A protein and the small-molecule ligand that binds it are described below.
Small molecule (SMILES): CC(=O)N[C@H]1[C@H]([C@H](O)[C@H](O)CO)O[C@@](OC[C@H]2O[C@@H](O)[C@H](O)[C@@H](O)[C@H]2O)(C(=O)O)C[C@@H]1O

Binding-site contacts:
Ligand atom C11 contacts residue GLY129 of chain 1.E at 3.9 Å.
Ligand atom C6 contacts residue GLY129 of chain 1.E at 4.0 Å.
Ligand atom O9 contacts residue HIS177 of chain 1.E at 3.1 Å (h-bond).
Ligand atom C4 contacts residue GLY129 of chain 1.E at 3.4 Å.
Ligand atom C8 contacts residue TYR92 of chain 1.E at 3.6 Å (hydrophobic).
Ligand atom O1B contacts residue SER130 of chain 1.E at 2.6 Å (h-bond).
Ligand atom N5 contacts residue GLY129 of chain 1.E at 2.9 Å (h-bond).
Ligand atom O4 contacts residue LEU220 of chain 1.E at 3.7 Å.
Ligand atom O7 contacts residue LEU188 of chain 1.E at 3.8 Å.
Ligand atom O9 contacts residue ASP184 of chain 1.E at 2.9 Å (salt-bridge).
Ligand atom C10 contacts residue GLY129 of chain 1.E at 3.9 Å.
Ligand atom O9 contacts residue SER222 of chain 1.E at 3.0 Å (h-bond).
Ligand atom C9 contacts residue TRP147 of chain 1.E at 3.9 Å (hydrophobic).
Ligand atom C4 contacts residue GLY219 of chain 1.E at 4.1 Å.
Ligand atom O8 contacts residue TRP147 of chain 1.E at 3.6 Å.
Ligand atom C1 contacts residue SER130 of chain 1.E at 3.3 Å.
Ligand atom C9 contacts residue TYR92 of chain 1.E at 3.3 Å (hydrophobic).
Ligand atom O8 contacts residue TYR92 of chain 1.E at 2.7 Å (h-bond).
Ligand atom C5 contacts residue GLY129 of chain 1.E at 3.6 Å.
Ligand atom C9 contacts residue ASP184 of chain 1.E at 3.2 Å.
Ligand atom O1A contacts residue ASN131 of chain 1.E at 2.7 Å (h-bond).
Ligand atom C11 contacts residue TRP147 of chain 1.E at 4.1 Å (hydrophobic).
Ligand atom C7 contacts residue TRP147 of chain 1.E at 3.6 Å (hydrophobic).
Ligand atom O8 contacts residue SER222 of chain 1.E at 4.1 Å.
Ligand atom O9 contacts residue TYR92 of chain 1.E at 2.8 Å (h-bond).
Ligand atom O1B contacts residue ASN131 of chain 1.E at 4.1 Å.
Ligand atom O4 contacts residue GLY129 of chain 1.E at 3.8 Å.
Ligand atom C9 contacts residue LEU188 of chain 1.E at 3.8 Å (hydrophobic).
Ligand atom C8 contacts residue TRP147 of chain 1.E at 3.9 Å (hydrophobic).
Ligand atom O7 contacts residue ASP184 of chain 1.E at 4.0 Å.
Ligand atom C6 contacts residue TRP147 of chain 1.E at 4.1 Å (hydrophobic).
Ligand atom C9 contacts residue HIS177 of chain 1.E at 3.4 Å.
Ligand atom C1 contacts residue ASN131 of chain 1.E at 3.7 Å.
Ligand atom O10 contacts residue LEU188 of chain 1.E at 3.1 Å.
Ligand atom C11 contacts residue GLY128 of chain 1.E at 3.8 Å.
Ligand atom O4 contacts residue GLY219 of chain 1.E at 3.8 Å.
Ligand atom O1A contacts residue SER130 of chain 1.E at 3.2 Å (h-bond).
Ligand atom C6 contacts residue LEU220 of chain 1.E at 3.9 Å (hydrophobic).
Ligand atom O8 contacts residue LEU220 of chain 1.E at 3.8 Å.
Ligand atom O1B contacts residue LEU220 of chain 1.E at 3.7 Å.

Sequence of chain 1.E:
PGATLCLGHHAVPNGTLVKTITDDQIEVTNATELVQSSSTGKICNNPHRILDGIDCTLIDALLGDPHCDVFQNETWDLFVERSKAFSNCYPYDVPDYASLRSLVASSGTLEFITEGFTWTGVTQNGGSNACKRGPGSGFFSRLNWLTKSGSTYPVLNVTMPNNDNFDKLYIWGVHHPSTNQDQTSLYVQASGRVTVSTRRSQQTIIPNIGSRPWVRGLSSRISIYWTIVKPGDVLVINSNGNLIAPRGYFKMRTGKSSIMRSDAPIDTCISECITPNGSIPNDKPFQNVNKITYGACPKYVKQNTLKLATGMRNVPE